Sequence of chain 5.A:
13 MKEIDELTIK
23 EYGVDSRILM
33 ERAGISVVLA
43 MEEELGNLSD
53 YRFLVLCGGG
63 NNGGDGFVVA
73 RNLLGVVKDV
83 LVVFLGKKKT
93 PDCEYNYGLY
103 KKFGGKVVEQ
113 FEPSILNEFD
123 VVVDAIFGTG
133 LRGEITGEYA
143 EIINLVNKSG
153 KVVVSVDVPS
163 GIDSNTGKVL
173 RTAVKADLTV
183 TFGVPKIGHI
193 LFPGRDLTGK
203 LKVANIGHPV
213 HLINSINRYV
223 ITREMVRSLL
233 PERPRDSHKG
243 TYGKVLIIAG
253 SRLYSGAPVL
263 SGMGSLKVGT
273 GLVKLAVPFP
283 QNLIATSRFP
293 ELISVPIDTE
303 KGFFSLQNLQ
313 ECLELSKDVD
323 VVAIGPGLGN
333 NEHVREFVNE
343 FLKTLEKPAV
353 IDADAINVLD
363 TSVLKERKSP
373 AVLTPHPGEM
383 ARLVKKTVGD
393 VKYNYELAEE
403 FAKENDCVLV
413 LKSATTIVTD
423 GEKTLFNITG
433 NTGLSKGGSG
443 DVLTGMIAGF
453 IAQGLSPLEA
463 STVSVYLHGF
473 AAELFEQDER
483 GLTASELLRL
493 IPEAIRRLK

A small-molecule ligand and the protein it binds are described below.
Small molecule (SMILES): CC(C)C[C@H](NC(=O)[C@H](CC1=c2ccccc2=NC1)NC(=O)[C@H](C)NC(=O)[C@H](C)N)C(=O)N[C@@H](Cc1ccccc1)C(=O)N[C@@H](CCC(=O)O)C(=O)N[C@@H](C)C=O

Sequence of chain 1.A:
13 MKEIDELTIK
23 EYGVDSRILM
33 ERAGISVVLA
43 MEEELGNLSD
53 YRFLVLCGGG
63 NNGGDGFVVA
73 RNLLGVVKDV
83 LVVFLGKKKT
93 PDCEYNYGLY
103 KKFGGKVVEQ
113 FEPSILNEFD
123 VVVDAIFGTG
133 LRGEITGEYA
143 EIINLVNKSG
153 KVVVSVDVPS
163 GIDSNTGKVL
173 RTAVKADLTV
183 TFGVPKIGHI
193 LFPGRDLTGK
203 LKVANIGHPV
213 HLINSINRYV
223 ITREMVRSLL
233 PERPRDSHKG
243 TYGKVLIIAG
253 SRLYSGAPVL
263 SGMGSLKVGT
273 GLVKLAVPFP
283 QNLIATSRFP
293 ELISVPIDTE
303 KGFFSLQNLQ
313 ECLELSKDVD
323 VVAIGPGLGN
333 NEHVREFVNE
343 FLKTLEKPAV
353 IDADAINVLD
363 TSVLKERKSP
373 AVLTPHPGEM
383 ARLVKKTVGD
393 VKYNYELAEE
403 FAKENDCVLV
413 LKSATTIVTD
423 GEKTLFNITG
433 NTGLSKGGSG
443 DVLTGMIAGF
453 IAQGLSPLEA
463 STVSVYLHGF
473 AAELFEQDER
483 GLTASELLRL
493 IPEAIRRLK

Binding-site contacts:
Ligand atom CE3 contacts residue LEU41 of chain 1.A at 3.8 Å (hydrophobic).
Ligand atom CZ contacts residue SER38 of chain 5.A at 3.3 Å.
Ligand atom CB contacts residue GLU44 of chain 1.A at 3.6 Å.
Ligand atom CZ contacts residue ALA42 of chain 5.A at 3.5 Å (hydrophobic).
Ligand atom CA contacts residue VAL205 of chain 5.A at 3.2 Å (hydrophobic).
Ligand atom N contacts residue GLU44 of chain 1.A at 3.0 Å (salt-bridge).
Ligand atom CE2 contacts residue ASN207 of chain 5.A at 3.5 Å.
Ligand atom N contacts residue VAL205 of chain 5.A at 2.8 Å (h-bond).
Ligand atom CD2 contacts residue VAL40 of chain 1.A at 3.5 Å (hydrophobic).
Ligand atom C contacts residue LEU203 of chain 5.A at 3.4 Å (hydrophobic).
Ligand atom CZ2 contacts residue ARG34 of chain 5.A at 3.7 Å.
Ligand atom CA contacts residue VAL205 of chain 5.A at 3.8 Å (hydrophobic).
Ligand atom CH2 contacts residue ARG34 of chain 5.A at 3.5 Å.
Ligand atom CD1 contacts residue ASN74 of chain 1.A at 3.7 Å.
Ligand atom O contacts residue LYS204 of chain 5.A at 3.8 Å.
Ligand atom CZ2 contacts residue ASN207 of chain 5.A at 3.7 Å.
Ligand atom CE1 contacts residue SER38 of chain 5.A at 3.8 Å.
Ligand atom CD1 contacts residue VAL40 of chain 1.A at 3.8 Å (hydrophobic).
Ligand atom CH2 contacts residue ILE37 of chain 1.A at 3.8 Å (hydrophobic).
Ligand atom CE2 contacts residue VAL40 of chain 1.A at 3.6 Å (hydrophobic).
Ligand atom O contacts residue ASN207 of chain 5.A at 3.1 Å (h-bond).
Ligand atom NE1 contacts residue ASN74 of chain 1.A at 2.8 Å (h-bond).
Ligand atom CA contacts residue GLU44 of chain 1.A at 3.9 Å.
Ligand atom CD2 contacts residue LEU41 of chain 5.A at 3.5 Å (hydrophobic).
Ligand atom O contacts residue ASN207 of chain 5.A at 2.8 Å (h-bond).
Ligand atom CD2 contacts residue GLU45 of chain 5.A at 3.7 Å.
Ligand atom NE1 contacts residue VAL40 of chain 1.A at 3.7 Å.
Ligand atom CD1 contacts residue SER38 of chain 5.A at 3.6 Å.
Ligand atom O contacts residue VAL205 of chain 5.A at 3.0 Å (h-bond).
Ligand atom CZ2 contacts residue ASN74 of chain 1.A at 3.5 Å.
Ligand atom CE2 contacts residue GLU45 of chain 5.A at 3.8 Å.
Ligand atom O contacts residue ALA206 of chain 5.A at 3.2 Å.
Ligand atom C contacts residue VAL205 of chain 5.A at 3.5 Å (hydrophobic).
Ligand atom C contacts residue GLU44 of chain 1.A at 3.4 Å.
Ligand atom O contacts residue VAL205 of chain 5.A at 3.6 Å (h-bond).
Ligand atom CD1 contacts residue ASN207 of chain 5.A at 3.5 Å.
Ligand atom CG contacts residue VAL40 of chain 1.A at 3.7 Å (hydrophobic).
Ligand atom NE1 contacts residue ASN207 of chain 5.A at 3.6 Å (h-bond).
Ligand atom CA contacts residue GLU44 of chain 1.A at 3.8 Å.
Ligand atom N contacts residue GLU44 of chain 1.A at 3.0 Å (salt-bridge).